Sequence of chain 1.C:
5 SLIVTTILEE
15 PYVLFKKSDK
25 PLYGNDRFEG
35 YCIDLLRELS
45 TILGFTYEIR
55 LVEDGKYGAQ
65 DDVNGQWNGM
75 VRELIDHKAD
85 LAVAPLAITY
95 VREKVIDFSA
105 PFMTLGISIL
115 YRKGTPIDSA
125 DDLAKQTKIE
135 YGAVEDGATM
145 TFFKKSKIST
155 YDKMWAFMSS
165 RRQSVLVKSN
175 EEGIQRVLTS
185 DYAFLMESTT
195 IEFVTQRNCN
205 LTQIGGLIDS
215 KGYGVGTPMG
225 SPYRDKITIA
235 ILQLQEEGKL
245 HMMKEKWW

Binding-site contacts:
Ligand atom CD1 contacts residue VAL138 of chain 1.C at 3.8 Å (hydrophobic).
Ligand atom CB1 contacts residue GLU191 of chain 1.C at 3.4 Å.
Ligand atom CD contacts residue GLU191 of chain 1.C at 3.5 Å.
Ligand atom O contacts residue PRO89 of chain 1.C at 3.6 Å (h-bond).
Ligand atom CD contacts residue TYR61 of chain 1.C at 3.7 Å (hydrophobic).
Ligand atom CA contacts residue GLU191 of chain 1.C at 3.2 Å.
Ligand atom N contacts residue GLU191 of chain 1.C at 2.9 Å (salt-bridge).
Ligand atom CG1 contacts residue GLU191 of chain 1.C at 4.1 Å.
Ligand atom OD1 contacts residue THR143 of chain 1.C at 2.9 Å (h-bond).
Ligand atom N contacts residue TYR217 of chain 1.C at 4.1 Å.
Ligand atom CB contacts residue GLU191 of chain 1.C at 3.9 Å.
Ligand atom C contacts residue ALA142 of chain 1.C at 3.6 Å (hydrophobic).
Ligand atom O contacts residue TYR61 of chain 1.C at 4.0 Å.
Ligand atom CA contacts residue ALA142 of chain 1.C at 4.1 Å (hydrophobic).
Ligand atom OD1 contacts residue GLY141 of chain 1.C at 3.3 Å.
Ligand atom C contacts residue TYR61 of chain 1.C at 4.1 Å (hydrophobic).
Ligand atom O contacts residue ALA142 of chain 1.C at 3.9 Å.
Ligand atom OXT contacts residue GLY141 of chain 1.C at 4.0 Å.
Ligand atom OXT contacts residue ARG96 of chain 1.C at 3.0 Å (salt-bridge).
Ligand atom OXT contacts residue TYR61 of chain 1.C at 3.8 Å.
Ligand atom N contacts residue PRO89 of chain 1.C at 2.7 Å (h-bond).
Ligand atom OXT contacts residue ALA142 of chain 1.C at 3.2 Å (h-bond).
Ligand atom O contacts residue ARG96 of chain 1.C at 2.9 Å (salt-bridge).
Ligand atom CD2 contacts residue GLU13 of chain 1.C at 3.6 Å.
Ligand atom C contacts residue ARG96 of chain 1.C at 3.6 Å.
Ligand atom CD1 contacts residue TYR61 of chain 1.C at 3.7 Å (hydrophobic).
Ligand atom CD2 contacts residue ASN174 of chain 1.C at 3.1 Å.
Ligand atom C contacts residue PRO89 of chain 1.C at 4.0 Å (hydrophobic).
Ligand atom C contacts residue ALA91 of chain 1.C at 4.0 Å (hydrophobic).
Ligand atom CD2 contacts residue TYR61 of chain 1.C at 3.6 Å (hydrophobic).
Ligand atom CG1 contacts residue THR143 of chain 1.C at 3.2 Å.
Ligand atom OD2 contacts residue THR143 of chain 1.C at 2.8 Å (h-bond).
Ligand atom OD1 contacts residue ALA142 of chain 1.C at 2.9 Å (h-bond).
Ligand atom O contacts residue LEU90 of chain 1.C at 3.6 Å.
Ligand atom CG2 contacts residue TYR61 of chain 1.C at 3.9 Å (hydrophobic).
Ligand atom O contacts residue ALA91 of chain 1.C at 2.8 Å (h-bond).
Ligand atom CG2 contacts residue ASN174 of chain 1.C at 3.9 Å.
Ligand atom CA contacts residue PRO89 of chain 1.C at 3.9 Å (hydrophobic).
Ligand atom CG contacts residue TYR61 of chain 1.C at 3.7 Å (hydrophobic).
Ligand atom CD contacts residue PRO89 of chain 1.C at 3.3 Å (hydrophobic).

A small-molecule ligand and the protein it binds are described below.
Small molecule (SMILES): C=C(C)[C@H]1CN[C@H](C(=O)O)[C@H]1CC(=O)O